Sequence of chain 5.H:
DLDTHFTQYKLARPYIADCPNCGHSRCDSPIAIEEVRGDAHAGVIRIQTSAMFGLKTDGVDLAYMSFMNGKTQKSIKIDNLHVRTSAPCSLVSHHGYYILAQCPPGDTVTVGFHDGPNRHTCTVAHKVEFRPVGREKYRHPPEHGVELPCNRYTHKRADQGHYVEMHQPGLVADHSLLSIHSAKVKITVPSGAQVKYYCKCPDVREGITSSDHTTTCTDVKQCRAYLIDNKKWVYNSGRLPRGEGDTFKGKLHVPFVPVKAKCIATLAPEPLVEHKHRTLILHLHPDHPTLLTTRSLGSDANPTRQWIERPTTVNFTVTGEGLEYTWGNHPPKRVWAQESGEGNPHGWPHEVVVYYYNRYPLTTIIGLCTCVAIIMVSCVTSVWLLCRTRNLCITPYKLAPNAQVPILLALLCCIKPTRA

Binding-site contacts:
Ligand atom C6 contacts residue THR313 of chain 5.H at 4.5 Å.
Ligand atom O5 contacts residue ASN315 of chain 5.H at 2.4 Å (h-bond).
Ligand atom C7 contacts residue ASN315 of chain 5.H at 3.3 Å.
Ligand atom O5 contacts residue VAL314 of chain 5.H at 3.8 Å.
Ligand atom O7 contacts residue ASN315 of chain 5.H at 4.2 Å.
Ligand atom C8 contacts residue ILE281 of chain 5.H at 4.5 Å (hydrophobic).
Ligand atom C1 contacts residue ASN315 of chain 5.H at 1.4 Å.
Ligand atom C8 contacts residue ASN315 of chain 5.H at 3.5 Å.
Ligand atom C6 contacts residue ASN315 of chain 5.H at 4.5 Å.
Ligand atom C5 contacts residue ASN315 of chain 5.H at 3.7 Å.
Ligand atom O5 contacts residue THR313 of chain 5.H at 4.3 Å.
Ligand atom N2 contacts residue ASN315 of chain 5.H at 2.8 Å (h-bond).
Ligand atom C2 contacts residue ASN315 of chain 5.H at 2.5 Å.
Ligand atom C3 contacts residue ASN315 of chain 5.H at 3.8 Å.
Ligand atom C4 contacts residue ASN315 of chain 5.H at 4.3 Å.
Ligand atom C1 contacts residue VAL314 of chain 5.H at 4.4 Å (hydrophobic).

A small-molecule ligand and the protein it binds are described below.
Small molecule (SMILES): CC(=O)N[C@@H]1[C@@H](O)[C@H](O)[C@@H](CO)O[C@H]1O